Sequence of chain 1.A:
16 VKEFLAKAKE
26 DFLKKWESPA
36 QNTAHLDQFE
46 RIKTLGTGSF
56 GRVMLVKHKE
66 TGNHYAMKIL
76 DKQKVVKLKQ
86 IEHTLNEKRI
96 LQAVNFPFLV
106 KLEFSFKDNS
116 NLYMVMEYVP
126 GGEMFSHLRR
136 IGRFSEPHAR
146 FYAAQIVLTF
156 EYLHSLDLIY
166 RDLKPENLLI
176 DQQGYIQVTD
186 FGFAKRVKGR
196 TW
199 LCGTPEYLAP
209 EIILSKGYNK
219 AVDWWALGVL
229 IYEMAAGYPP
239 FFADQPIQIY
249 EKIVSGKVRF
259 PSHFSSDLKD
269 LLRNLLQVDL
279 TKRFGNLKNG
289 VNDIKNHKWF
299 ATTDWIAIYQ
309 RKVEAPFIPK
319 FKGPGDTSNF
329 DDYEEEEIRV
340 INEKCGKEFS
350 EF

A protein and the small-molecule ligand that binds it are described below.
Small molecule (SMILES): COc1cc2c(Cl)nccc2cc1C(=O)N[C@@H](c1ccc(C#N)c(Cl)c1)[C@H]1C[C@H](O)CN1

Binding-site contacts:
Ligand atom C19 contacts residue ASP185 of chain 1.A at 3.1 Å.
Ligand atom C1 contacts residue ALA71 of chain 1.A at 3.6 Å (hydrophobic).
Ligand atom N4 contacts residue ASP185 of chain 1.A at 3.9 Å.
Ligand atom C4 contacts residue LEU174 of chain 1.A at 3.6 Å (hydrophobic).
Ligand atom C5 contacts residue LEU174 of chain 1.A at 3.9 Å (hydrophobic).
Ligand atom O1 contacts residue LYS73 of chain 1.A at 3.4 Å (salt-bridge).
Ligand atom N1 contacts residue ALA71 of chain 1.A at 3.5 Å.
Ligand atom C3 contacts residue ALA71 of chain 1.A at 3.8 Å (hydrophobic).
Ligand atom CL1 contacts residue PHE328 of chain 1.A at 3.1 Å.
Ligand atom N3 contacts residue SER54 of chain 1.A at 3.6 Å.
Ligand atom CL2 contacts residue VAL58 of chain 1.A at 3.7 Å.
Ligand atom C13 contacts residue VAL58 of chain 1.A at 3.8 Å (hydrophobic).
Ligand atom CL2 contacts residue THR52 of chain 1.A at 3.3 Å.
Ligand atom C3 contacts residue GLU122 of chain 1.A at 3.2 Å.
Ligand atom CL2 contacts residue GLY53 of chain 1.A at 3.5 Å.
Ligand atom C5 contacts residue THR184 of chain 1.A at 3.9 Å.
Ligand atom N3 contacts residue GLY56 of chain 1.A at 3.0 Å (h-bond).
Ligand atom C10 contacts residue ASP185 of chain 1.A at 3.8 Å.
Ligand atom C8 contacts residue ASP185 of chain 1.A at 3.0 Å.
Ligand atom C16 contacts residue GLY53 of chain 1.A at 3.5 Å.
Ligand atom C10 contacts residue ASN172 of chain 1.A at 3.2 Å.
Ligand atom CL1 contacts residue VAL124 of chain 1.A at 3.5 Å.
Ligand atom N1 contacts residue LEU174 of chain 1.A at 3.7 Å.
Ligand atom CL1 contacts residue TYR123 of chain 1.A at 3.7 Å.
Ligand atom O3 contacts residue GLU171 of chain 1.A at 3.2 Å (salt-bridge).
Ligand atom C10 contacts residue GLU171 of chain 1.A at 3.2 Å.
Ligand atom C2 contacts residue LEU174 of chain 1.A at 3.4 Å (hydrophobic).
Ligand atom CL2 contacts residue GLY56 of chain 1.A at 3.8 Å.
Ligand atom C3 contacts residue VAL105 of chain 1.A at 3.8 Å (hydrophobic).
Ligand atom CL2 contacts residue GLY51 of chain 1.A at 3.7 Å.
Ligand atom N2 contacts residue ASN172 of chain 1.A at 3.6 Å (h-bond).
Ligand atom C14 contacts residue LYS73 of chain 1.A at 3.8 Å.
Ligand atom N1 contacts residue VAL124 of chain 1.A at 3.2 Å (h-bond).
Ligand atom N1 contacts residue GLU122 of chain 1.A at 3.6 Å (salt-bridge).
Ligand atom N3 contacts residue PHE55 of chain 1.A at 3.4 Å (h-bond).
Ligand atom C22 contacts residue LEU50 of chain 1.A at 3.6 Å (hydrophobic).
Ligand atom C1 contacts residue LEU174 of chain 1.A at 3.5 Å (hydrophobic).
Ligand atom N3 contacts residue GLY53 of chain 1.A at 3.2 Å.
Ligand atom N2 contacts residue ASP185 of chain 1.A at 2.5 Å (salt-bridge).
Ligand atom CL2 contacts residue ARG57 of chain 1.A at 3.7 Å.